A protein and the small-molecule ligand that binds it are described below.
Small molecule (SMILES): CC(=O)[C@@]1(O)CC[C@H]2[C@@H]3CCC4=CC(=O)CC[C@]4(C)[C@H]3CC[C@@]21C

Sequence of chain 1.A:
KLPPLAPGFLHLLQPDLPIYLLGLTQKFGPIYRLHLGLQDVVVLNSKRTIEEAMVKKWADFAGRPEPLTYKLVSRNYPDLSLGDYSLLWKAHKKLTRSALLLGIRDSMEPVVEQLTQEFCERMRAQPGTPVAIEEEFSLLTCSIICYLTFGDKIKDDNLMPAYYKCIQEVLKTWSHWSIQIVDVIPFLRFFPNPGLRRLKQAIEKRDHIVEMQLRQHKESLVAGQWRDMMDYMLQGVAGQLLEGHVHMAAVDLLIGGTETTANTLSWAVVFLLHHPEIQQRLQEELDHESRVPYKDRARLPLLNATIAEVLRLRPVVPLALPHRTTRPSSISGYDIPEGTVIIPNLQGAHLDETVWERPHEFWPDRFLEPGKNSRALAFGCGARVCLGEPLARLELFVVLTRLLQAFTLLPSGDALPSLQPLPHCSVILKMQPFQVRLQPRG

Binding-site contacts:
Ligand atom OAE contacts residue VAL82 of chain 1.A at 3.8 Å.
Ligand atom CAG contacts residue ARG215 of chain 1.A at 3.5 Å.
Ligand atom CAB contacts residue TRP183 of chain 1.A at 4.0 Å (hydrophobic).
Ligand atom CAH contacts residue ASP269 of chain 1.A at 3.2 Å.
Ligand atom CAB contacts residue LEU91 of chain 1.A at 3.9 Å (hydrophobic).
Ligand atom CAO contacts residue GLY273 of chain 1.A at 3.7 Å.
Ligand atom CAH contacts residue SER90 of chain 1.A at 4.1 Å.
Ligand atom CAX contacts residue GLY273 of chain 1.A at 4.1 Å.
Ligand atom CAK contacts residue TRP183 of chain 1.A at 3.9 Å (hydrophobic).
Ligand atom CAM contacts residue TRP183 of chain 1.A at 4.0 Å (hydrophobic).
Ligand atom OAE contacts residue ILE212 of chain 1.A at 3.1 Å.
Ligand atom CAQ contacts residue VAL179 of chain 1.A at 3.6 Å (hydrophobic).
Ligand atom CAI contacts residue VAL179 of chain 1.A at 3.7 Å (hydrophobic).
Ligand atom CAC contacts residue LEU345 of chain 1.A at 3.8 Å (hydrophobic).
Ligand atom CAO contacts residue HEM1 of chain 1.D at 3.9 Å.
Ligand atom CAA contacts residue VAL341 of chain 1.A at 3.4 Å (hydrophobic).
Ligand atom CAG contacts residue VAL268 of chain 1.A at 4.0 Å (hydrophobic).
Ligand atom CAI contacts residue TRP183 of chain 1.A at 3.7 Å (hydrophobic).
Ligand atom OAE contacts residue VAL179 of chain 1.A at 3.2 Å.
Ligand atom CAH contacts residue VAL268 of chain 1.A at 4.0 Å (hydrophobic).
Ligand atom CAQ contacts residue ARG215 of chain 1.A at 3.5 Å.
Ligand atom CAT contacts residue ILE272 of chain 1.A at 3.6 Å (hydrophobic).
Ligand atom CAN contacts residue LEU180 of chain 1.A at 4.0 Å (hydrophobic).
Ligand atom OAE contacts residue ARG215 of chain 1.A at 2.7 Å (salt-bridge).
Ligand atom CAH contacts residue ASP88 of chain 1.A at 3.8 Å.
Ligand atom CAS contacts residue SER90 of chain 1.A at 3.7 Å.
Ligand atom CAP contacts residue LEU345 of chain 1.A at 3.9 Å (hydrophobic).
Ligand atom CAI contacts residue VAL82 of chain 1.A at 3.8 Å (hydrophobic).
Ligand atom CAJ contacts residue ASP269 of chain 1.A at 3.3 Å.
Ligand atom CAL contacts residue SER90 of chain 1.A at 3.6 Å.
Ligand atom CAL contacts residue GLY273 of chain 1.A at 4.1 Å.
Ligand atom OAF contacts residue ILE272 of chain 1.A at 4.0 Å.
Ligand atom CAK contacts residue ILE272 of chain 1.A at 4.0 Å (hydrophobic).
Ligand atom CAJ contacts residue SER90 of chain 1.A at 3.6 Å.
Ligand atom OAD contacts residue LEU345 of chain 1.A at 2.9 Å.
Ligand atom CAA contacts residue HEM1 of chain 1.D at 4.1 Å.
Ligand atom CAA contacts residue THR277 of chain 1.A at 3.8 Å.
Ligand atom OAF contacts residue GLY273 of chain 1.A at 3.2 Å.
Ligand atom CAK contacts residue LEU180 of chain 1.A at 3.9 Å (hydrophobic).
Ligand atom CAQ contacts residue VAL82 of chain 1.A at 3.7 Å (hydrophobic).